Sequence of chain 1.B:
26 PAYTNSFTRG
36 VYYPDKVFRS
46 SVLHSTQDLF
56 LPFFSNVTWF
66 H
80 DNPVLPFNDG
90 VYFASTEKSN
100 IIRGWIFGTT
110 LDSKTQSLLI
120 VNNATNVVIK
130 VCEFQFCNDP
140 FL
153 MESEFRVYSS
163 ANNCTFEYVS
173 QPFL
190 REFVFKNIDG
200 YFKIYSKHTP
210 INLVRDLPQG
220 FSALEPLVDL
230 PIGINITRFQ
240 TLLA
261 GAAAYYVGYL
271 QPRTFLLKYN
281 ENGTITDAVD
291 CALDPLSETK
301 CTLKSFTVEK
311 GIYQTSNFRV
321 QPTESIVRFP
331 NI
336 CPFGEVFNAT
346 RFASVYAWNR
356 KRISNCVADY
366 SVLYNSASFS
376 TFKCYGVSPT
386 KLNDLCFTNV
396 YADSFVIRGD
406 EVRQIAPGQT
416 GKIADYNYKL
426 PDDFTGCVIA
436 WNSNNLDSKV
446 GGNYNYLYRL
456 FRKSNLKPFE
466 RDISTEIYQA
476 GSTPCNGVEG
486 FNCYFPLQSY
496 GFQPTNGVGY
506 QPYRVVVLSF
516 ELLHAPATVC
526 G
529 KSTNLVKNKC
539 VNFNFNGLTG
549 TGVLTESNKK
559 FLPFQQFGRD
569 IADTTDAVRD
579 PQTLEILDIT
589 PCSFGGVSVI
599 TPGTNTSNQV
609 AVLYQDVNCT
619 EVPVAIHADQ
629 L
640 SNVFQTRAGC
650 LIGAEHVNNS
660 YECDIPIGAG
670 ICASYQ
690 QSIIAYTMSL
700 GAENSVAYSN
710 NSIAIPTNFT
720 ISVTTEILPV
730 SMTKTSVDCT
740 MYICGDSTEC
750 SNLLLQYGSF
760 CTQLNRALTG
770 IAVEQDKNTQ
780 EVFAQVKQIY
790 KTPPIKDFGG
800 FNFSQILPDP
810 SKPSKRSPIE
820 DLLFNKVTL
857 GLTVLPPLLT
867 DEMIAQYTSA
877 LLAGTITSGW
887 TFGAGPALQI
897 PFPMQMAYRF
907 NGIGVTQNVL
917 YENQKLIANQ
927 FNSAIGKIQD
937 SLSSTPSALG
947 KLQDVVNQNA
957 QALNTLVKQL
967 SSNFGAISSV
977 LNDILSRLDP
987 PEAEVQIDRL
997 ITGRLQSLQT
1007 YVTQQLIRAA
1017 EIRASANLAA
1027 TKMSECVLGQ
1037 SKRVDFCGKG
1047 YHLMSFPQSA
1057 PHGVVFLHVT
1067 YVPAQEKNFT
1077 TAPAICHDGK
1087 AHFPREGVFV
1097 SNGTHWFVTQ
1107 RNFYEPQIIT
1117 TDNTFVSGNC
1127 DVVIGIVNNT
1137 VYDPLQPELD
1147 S

Binding-site contacts:
Ligand atom O6 contacts residue THR618 of chain 1.B at 4.2 Å.
Ligand atom O5 contacts residue ASN616 of chain 1.B at 2.4 Å (h-bond).
Ligand atom C2 contacts residue ASN616 of chain 1.B at 2.5 Å.
Ligand atom C6 contacts residue THR618 of chain 1.B at 3.7 Å.
Ligand atom N2 contacts residue ASN616 of chain 1.B at 2.9 Å (h-bond).
Ligand atom O7 contacts residue ASN616 of chain 1.B at 3.0 Å (h-bond).
Ligand atom O5 contacts residue THR618 of chain 1.B at 3.5 Å.
Ligand atom C5 contacts residue THR618 of chain 1.B at 3.5 Å.
Ligand atom C4 contacts residue ASN616 of chain 1.B at 4.2 Å.
Ligand atom C5 contacts residue ASN616 of chain 1.B at 3.7 Å.
Ligand atom C7 contacts residue ASN616 of chain 1.B at 3.7 Å.
Ligand atom C3 contacts residue ASN616 of chain 1.B at 3.8 Å.
Ligand atom C1 contacts residue ASN616 of chain 1.B at 1.4 Å.
Ligand atom C1 contacts residue THR618 of chain 1.B at 4.0 Å.

This protein binds this small molecule.
Small molecule (SMILES): CC(=O)N[C@@H]1[C@@H](O)[C@H](O)[C@@H](CO)O[C@H]1O